The small molecule below binds the protein below.
Small molecule (SMILES): CC(=O)N[C@@H]1[C@H](O[C@H]2[C@H](O)[C@@H](NC(C)=O)CO[C@@H]2CO)O[C@H](CO)[C@@H](O)[C@@H]1O

Sequence of chain 1.F:
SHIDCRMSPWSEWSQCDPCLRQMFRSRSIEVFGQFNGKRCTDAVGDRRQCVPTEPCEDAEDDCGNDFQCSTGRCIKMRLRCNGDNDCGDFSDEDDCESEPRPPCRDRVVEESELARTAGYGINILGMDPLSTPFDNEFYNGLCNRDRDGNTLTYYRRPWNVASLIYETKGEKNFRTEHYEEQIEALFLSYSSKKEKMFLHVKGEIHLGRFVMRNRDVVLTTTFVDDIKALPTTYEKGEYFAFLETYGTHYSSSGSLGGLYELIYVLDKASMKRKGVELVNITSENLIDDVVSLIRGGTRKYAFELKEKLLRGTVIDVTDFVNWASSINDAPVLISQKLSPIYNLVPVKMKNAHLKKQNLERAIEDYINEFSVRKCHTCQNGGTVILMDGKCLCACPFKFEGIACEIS

Binding-site contacts:
Ligand atom C1 contacts residue ARG56 of chain 1.J at 4.1 Å.
Ligand atom O7 contacts residue ASN415 of chain 1.F at 4.2 Å.
Ligand atom C8 contacts residue TYR37 of chain 1.J at 4.4 Å (hydrophobic).
Ligand atom C3 contacts residue ASN415 of chain 1.F at 3.8 Å.
Ligand atom C6 contacts residue GLN220 of chain 1.I at 4.5 Å.
Ligand atom N2 contacts residue ASN415 of chain 1.F at 3.0 Å (h-bond).
Ligand atom C7 contacts residue ARG56 of chain 1.J at 4.1 Å.
Ligand atom C7 contacts residue ASN415 of chain 1.F at 3.9 Å.
Ligand atom O5 contacts residue ARG56 of chain 1.J at 3.6 Å (salt-bridge).
Ligand atom C4 contacts residue ASN415 of chain 1.F at 4.1 Å.
Ligand atom C6 contacts residue GLU222 of chain 1.I at 3.4 Å.
Ligand atom C6 contacts residue ARG56 of chain 1.J at 4.1 Å.
Ligand atom O6 contacts residue ILE416 of chain 1.F at 4.2 Å.
Ligand atom C3 contacts residue ARG56 of chain 1.J at 3.5 Å.
Ligand atom O5 contacts residue GLU222 of chain 1.I at 3.6 Å.
Ligand atom C5 contacts residue THR417 of chain 1.F at 3.4 Å.
Ligand atom O4 contacts residue ARG56 of chain 1.J at 3.6 Å (salt-bridge).
Ligand atom O3 contacts residue ARG56 of chain 1.J at 3.5 Å.
Ligand atom O7 contacts residue THR417 of chain 1.F at 4.1 Å.
Ligand atom O6 contacts residue ASN415 of chain 1.F at 4.3 Å.
Ligand atom O6 contacts residue GLN220 of chain 1.I at 3.3 Å (h-bond).
Ligand atom C2 contacts residue ASN415 of chain 1.F at 2.5 Å.
Ligand atom C2 contacts residue ARG56 of chain 1.J at 3.8 Å.
Ligand atom C1 contacts residue ASN415 of chain 1.F at 1.4 Å.
Ligand atom O6 contacts residue THR417 of chain 1.F at 2.3 Å (h-bond).
Ligand atom O6 contacts residue GLU222 of chain 1.I at 2.7 Å (salt-bridge).
Ligand atom C4 contacts residue ARG56 of chain 1.J at 4.1 Å.
Ligand atom C8 contacts residue ARG56 of chain 1.J at 4.1 Å.
Ligand atom C5 contacts residue ARG56 of chain 1.J at 4.3 Å.
Ligand atom O5 contacts residue ASN415 of chain 1.F at 2.2 Å (h-bond).
Ligand atom C6 contacts residue THR417 of chain 1.F at 2.8 Å.
Ligand atom N2 contacts residue ARG56 of chain 1.J at 3.2 Å (salt-bridge).
Ligand atom O5 contacts residue THR417 of chain 1.F at 3.9 Å.
Ligand atom O7 contacts residue GLN220 of chain 1.I at 3.8 Å.
Ligand atom C6 contacts residue ASN415 of chain 1.F at 4.5 Å.
Ligand atom C5 contacts residue ASN415 of chain 1.F at 3.5 Å.
Ligand atom C5 contacts residue GLU222 of chain 1.I at 4.1 Å.

Sequence of chain 1.J:
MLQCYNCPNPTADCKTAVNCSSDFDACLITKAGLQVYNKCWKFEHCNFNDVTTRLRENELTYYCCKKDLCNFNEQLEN

Sequence of chain 1.I:
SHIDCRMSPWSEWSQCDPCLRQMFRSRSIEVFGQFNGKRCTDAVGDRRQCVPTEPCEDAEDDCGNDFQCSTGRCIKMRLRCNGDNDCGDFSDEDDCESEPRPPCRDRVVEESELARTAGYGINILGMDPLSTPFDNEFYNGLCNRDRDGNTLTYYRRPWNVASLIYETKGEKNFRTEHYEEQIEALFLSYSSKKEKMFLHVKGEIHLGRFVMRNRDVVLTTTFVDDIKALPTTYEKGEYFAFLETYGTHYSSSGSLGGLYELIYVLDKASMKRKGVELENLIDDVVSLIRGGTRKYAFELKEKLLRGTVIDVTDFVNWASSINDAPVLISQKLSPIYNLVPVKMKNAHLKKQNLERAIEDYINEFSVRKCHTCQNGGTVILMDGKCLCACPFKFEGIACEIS